This small molecule binds to this protein.
Small molecule (SMILES): [H]/N=C1/N[C@@H](C[C@H](CC)c2ccccc2)CO1

Binding-site contacts:
Ligand atom C14 contacts residue PHE268 of chain 1.E at 4.0 Å (hydrophobic).
Ligand atom C13 contacts residue TYR294 of chain 1.E at 3.4 Å (hydrophobic).
Ligand atom O01 contacts residue GLY293 of chain 1.E at 3.2 Å.
Ligand atom C13 contacts residue TRP264 of chain 1.E at 3.5 Å (hydrophobic).
Ligand atom C07 contacts residue ILE290 of chain 1.E at 3.9 Å (hydrophobic).
Ligand atom C14 contacts residue THR194 of chain 1.E at 3.5 Å.
Ligand atom C16 contacts residue SER198 of chain 1.E at 3.7 Å.
Ligand atom C12 contacts residue SER107 of chain 1.E at 3.5 Å.
Ligand atom C06 contacts residue ASP103 of chain 1.E at 3.4 Å.
Ligand atom C05 contacts residue PHE267 of chain 1.E at 3.4 Å (hydrophobic).
Ligand atom O01 contacts residue ILE290 of chain 1.E at 3.6 Å.
Ligand atom N03 contacts residue LEU72 of chain 1.E at 3.3 Å.
Ligand atom C04 contacts residue ASP103 of chain 1.E at 3.0 Å.
Ligand atom N03 contacts residue TYR294 of chain 1.E at 3.3 Å.
Ligand atom C09 contacts residue ILE290 of chain 1.E at 3.2 Å (hydrophobic).
Ligand atom C16 contacts residue PHE268 of chain 1.E at 3.6 Å (hydrophobic).
Ligand atom C09 contacts residue TYR294 of chain 1.E at 3.7 Å (hydrophobic).
Ligand atom C14 contacts residue PHE186 of chain 1.E at 3.9 Å (hydrophobic).
Ligand atom C07 contacts residue PHE267 of chain 1.E at 3.6 Å (hydrophobic).
Ligand atom N02 contacts residue SER107 of chain 1.E at 2.8 Å (h-bond).
Ligand atom C10 contacts residue ASP103 of chain 1.E at 3.2 Å.
Ligand atom N02 contacts residue ASP103 of chain 1.E at 3.0 Å (salt-bridge).
Ligand atom C11 contacts residue PHE267 of chain 1.E at 3.9 Å (hydrophobic).
Ligand atom C13 contacts residue ASP103 of chain 1.E at 3.8 Å.
Ligand atom C07 contacts residue ASP103 of chain 1.E at 3.6 Å.
Ligand atom N02 contacts residue TRP264 of chain 1.E at 4.0 Å.
Ligand atom N03 contacts residue TRP264 of chain 1.E at 3.8 Å.
Ligand atom C15 contacts residue SER107 of chain 1.E at 4.0 Å.
Ligand atom C06 contacts residue ILE290 of chain 1.E at 3.6 Å (hydrophobic).
Ligand atom O01 contacts residue TYR294 of chain 1.E at 3.1 Å (h-bond).
Ligand atom N02 contacts residue TYR294 of chain 1.E at 3.8 Å.
Ligand atom C10 contacts residue VAL184 of chain 1.E at 3.8 Å (hydrophobic).
Ligand atom C05 contacts residue ASP103 of chain 1.E at 3.8 Å.
Ligand atom C15 contacts residue PHE268 of chain 1.E at 3.9 Å (hydrophobic).
Ligand atom N03 contacts residue SER107 of chain 1.E at 2.9 Å (h-bond).
Ligand atom O01 contacts residue TRP264 of chain 1.E at 3.5 Å.
Ligand atom C13 contacts residue SER107 of chain 1.E at 3.1 Å.
Ligand atom C16 contacts residue THR194 of chain 1.E at 3.5 Å.
Ligand atom C09 contacts residue GLY293 of chain 1.E at 3.8 Å.
Ligand atom C09 contacts residue TRP264 of chain 1.E at 3.8 Å (hydrophobic).

Sequence of chain 1.E:
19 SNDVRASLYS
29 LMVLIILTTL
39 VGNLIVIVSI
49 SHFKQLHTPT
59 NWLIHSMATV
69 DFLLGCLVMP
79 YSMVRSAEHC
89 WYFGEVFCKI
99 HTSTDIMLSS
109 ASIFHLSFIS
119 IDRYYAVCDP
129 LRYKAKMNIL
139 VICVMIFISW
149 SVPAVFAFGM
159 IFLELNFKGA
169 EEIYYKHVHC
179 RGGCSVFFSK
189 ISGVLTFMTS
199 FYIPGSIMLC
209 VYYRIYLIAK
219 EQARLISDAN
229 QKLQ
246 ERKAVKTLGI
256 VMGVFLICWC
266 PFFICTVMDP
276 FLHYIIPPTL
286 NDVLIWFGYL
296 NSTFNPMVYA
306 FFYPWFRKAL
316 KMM